Sequence of chain 1.C:
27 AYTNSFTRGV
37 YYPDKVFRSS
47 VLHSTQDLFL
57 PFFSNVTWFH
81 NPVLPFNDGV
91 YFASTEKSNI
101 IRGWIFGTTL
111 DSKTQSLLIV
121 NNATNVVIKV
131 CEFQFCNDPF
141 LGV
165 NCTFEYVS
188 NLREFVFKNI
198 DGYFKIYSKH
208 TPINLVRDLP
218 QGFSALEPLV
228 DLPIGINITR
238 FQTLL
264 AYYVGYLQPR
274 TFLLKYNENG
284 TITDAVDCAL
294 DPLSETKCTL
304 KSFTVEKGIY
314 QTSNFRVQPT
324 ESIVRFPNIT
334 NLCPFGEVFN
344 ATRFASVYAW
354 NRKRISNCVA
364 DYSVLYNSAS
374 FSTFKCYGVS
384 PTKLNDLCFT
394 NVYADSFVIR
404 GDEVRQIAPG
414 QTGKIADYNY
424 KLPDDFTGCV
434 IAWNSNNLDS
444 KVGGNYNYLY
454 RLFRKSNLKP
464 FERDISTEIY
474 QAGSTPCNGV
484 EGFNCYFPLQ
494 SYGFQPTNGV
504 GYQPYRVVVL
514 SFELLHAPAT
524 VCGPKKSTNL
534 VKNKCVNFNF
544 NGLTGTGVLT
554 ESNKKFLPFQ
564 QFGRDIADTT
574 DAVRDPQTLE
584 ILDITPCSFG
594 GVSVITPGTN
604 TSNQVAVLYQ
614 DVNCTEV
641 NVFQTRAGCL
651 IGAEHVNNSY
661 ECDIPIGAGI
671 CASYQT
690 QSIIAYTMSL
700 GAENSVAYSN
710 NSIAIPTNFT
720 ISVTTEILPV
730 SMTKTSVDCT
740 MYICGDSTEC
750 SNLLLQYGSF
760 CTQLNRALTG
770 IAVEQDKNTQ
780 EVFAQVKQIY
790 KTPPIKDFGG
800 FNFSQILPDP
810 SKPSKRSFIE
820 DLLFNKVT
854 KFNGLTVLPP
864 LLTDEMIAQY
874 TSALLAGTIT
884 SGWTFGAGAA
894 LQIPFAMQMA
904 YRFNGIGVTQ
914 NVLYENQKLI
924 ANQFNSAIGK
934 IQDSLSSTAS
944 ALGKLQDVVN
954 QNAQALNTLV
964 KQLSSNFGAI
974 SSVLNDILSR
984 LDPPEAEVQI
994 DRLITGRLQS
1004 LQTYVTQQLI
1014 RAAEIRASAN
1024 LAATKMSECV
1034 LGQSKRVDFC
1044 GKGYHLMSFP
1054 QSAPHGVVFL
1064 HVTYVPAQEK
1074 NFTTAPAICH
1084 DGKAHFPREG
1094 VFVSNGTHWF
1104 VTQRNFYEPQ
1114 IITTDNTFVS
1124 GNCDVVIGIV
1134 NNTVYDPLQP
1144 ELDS

This protein binds this small molecule.
Small molecule (SMILES): CC(=O)N[C@@H]1[C@@H](O)[C@H](O)[C@@H](CO)O[C@H]1O

Binding-site contacts:
Ligand atom C4 contacts residue GLN580 of chain 1.C at 4.1 Å.
Ligand atom C6 contacts residue GLN580 of chain 1.C at 4.1 Å.
Ligand atom C7 contacts residue ASN331 of chain 1.C at 3.7 Å.
Ligand atom C5 contacts residue ASN331 of chain 1.C at 3.6 Å.
Ligand atom C5 contacts residue GLN580 of chain 1.C at 3.6 Å.
Ligand atom C4 contacts residue ASN331 of chain 1.C at 4.2 Å.
Ligand atom O5 contacts residue ASN331 of chain 1.C at 2.4 Å (h-bond).
Ligand atom O7 contacts residue ASN331 of chain 1.C at 4.0 Å.
Ligand atom C1 contacts residue ASN331 of chain 1.C at 1.4 Å.
Ligand atom C2 contacts residue ASN331 of chain 1.C at 2.5 Å.
Ligand atom N2 contacts residue ASN331 of chain 1.C at 2.9 Å (h-bond).
Ligand atom O6 contacts residue GLN580 of chain 1.C at 3.2 Å (h-bond).
Ligand atom O4 contacts residue GLN580 of chain 1.C at 3.5 Å (h-bond).
Ligand atom C3 contacts residue ASN331 of chain 1.C at 3.8 Å.